Sequence of chain 1.A:
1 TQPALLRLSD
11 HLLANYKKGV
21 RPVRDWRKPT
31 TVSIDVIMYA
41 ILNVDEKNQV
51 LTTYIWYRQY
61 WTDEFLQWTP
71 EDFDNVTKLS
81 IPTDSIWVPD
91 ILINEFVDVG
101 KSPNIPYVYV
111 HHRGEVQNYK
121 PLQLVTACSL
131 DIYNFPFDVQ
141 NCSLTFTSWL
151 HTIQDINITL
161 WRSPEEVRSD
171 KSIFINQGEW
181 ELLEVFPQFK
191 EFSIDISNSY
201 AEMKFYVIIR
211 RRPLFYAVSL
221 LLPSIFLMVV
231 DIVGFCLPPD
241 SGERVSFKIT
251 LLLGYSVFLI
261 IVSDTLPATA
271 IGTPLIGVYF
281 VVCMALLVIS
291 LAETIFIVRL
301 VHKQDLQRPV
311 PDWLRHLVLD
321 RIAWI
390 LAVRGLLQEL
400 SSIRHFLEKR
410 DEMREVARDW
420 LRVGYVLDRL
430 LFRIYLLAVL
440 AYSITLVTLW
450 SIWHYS

This small molecule binds to this protein.
Small molecule (SMILES): CC(=O)N[C@H]1[C@H](O[C@H]2[C@H](O)[C@@H](NC(C)=O)CO[C@@H]2CO)O[C@H](CO)[C@@H](O[C@@H]2O[C@H](CO)[C@@H](O)[C@H](O)[C@@H]2O)[C@@H]1O

Binding-site contacts:
Ligand atom O6 contacts residue ILE158 of chain 1.A at 3.8 Å.
Ligand atom C1 contacts residue ASN157 of chain 1.A at 3.6 Å.
Ligand atom C6 contacts residue PHE189 of chain 1.A at 4.3 Å (hydrophobic).
Ligand atom C6 contacts residue ILE158 of chain 1.A at 4.0 Å (hydrophobic).
Ligand atom O6 contacts residue THR159 of chain 1.A at 3.6 Å.
Ligand atom C5 contacts residue ASN157 of chain 1.A at 3.9 Å.
Ligand atom C5 contacts residue PHE189 of chain 1.A at 4.1 Å (hydrophobic).
Ligand atom C6 contacts residue ASN157 of chain 1.A at 3.7 Å.
Ligand atom O5 contacts residue ASN157 of chain 1.A at 2.8 Å (h-bond).
Ligand atom O6 contacts residue ASN157 of chain 1.A at 3.1 Å (h-bond).